Sequence of chain 1.E:
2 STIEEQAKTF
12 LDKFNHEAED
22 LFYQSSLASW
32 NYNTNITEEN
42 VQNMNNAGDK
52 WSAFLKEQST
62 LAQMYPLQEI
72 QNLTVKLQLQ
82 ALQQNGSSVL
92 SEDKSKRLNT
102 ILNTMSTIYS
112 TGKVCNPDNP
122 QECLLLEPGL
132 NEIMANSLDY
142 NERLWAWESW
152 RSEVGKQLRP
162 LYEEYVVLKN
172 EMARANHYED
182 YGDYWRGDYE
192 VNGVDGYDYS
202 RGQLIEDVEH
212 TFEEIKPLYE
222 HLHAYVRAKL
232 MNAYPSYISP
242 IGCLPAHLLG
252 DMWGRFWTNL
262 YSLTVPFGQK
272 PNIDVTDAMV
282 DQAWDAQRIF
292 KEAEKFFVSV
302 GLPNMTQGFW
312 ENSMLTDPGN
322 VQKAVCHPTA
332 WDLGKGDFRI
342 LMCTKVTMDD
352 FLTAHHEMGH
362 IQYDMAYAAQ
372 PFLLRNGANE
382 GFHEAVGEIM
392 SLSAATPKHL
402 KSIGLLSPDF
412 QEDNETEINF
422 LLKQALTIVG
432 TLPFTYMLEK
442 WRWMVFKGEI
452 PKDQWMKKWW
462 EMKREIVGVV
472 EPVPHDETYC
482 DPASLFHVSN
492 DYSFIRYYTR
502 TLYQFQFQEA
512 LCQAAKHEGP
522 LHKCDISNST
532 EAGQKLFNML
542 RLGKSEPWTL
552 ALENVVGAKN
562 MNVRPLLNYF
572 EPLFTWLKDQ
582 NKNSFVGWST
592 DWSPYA

Binding-site contacts:
Ligand atom C8 contacts residue GLN84 of chain 1.E at 3.4 Å.
Ligand atom C5 contacts residue ASN86 of chain 1.E at 3.7 Å.
Ligand atom O6 contacts residue ASN86 of chain 1.E at 4.2 Å.
Ligand atom N2 contacts residue GLN84 of chain 1.E at 3.8 Å.
Ligand atom C1 contacts residue GLN64 of chain 1.E at 3.4 Å.
Ligand atom O5 contacts residue VAL90 of chain 1.E at 4.0 Å.
Ligand atom N2 contacts residue ASN86 of chain 1.E at 2.9 Å (h-bond).
Ligand atom C2 contacts residue GLN64 of chain 1.E at 3.9 Å.
Ligand atom C7 contacts residue GLN84 of chain 1.E at 4.1 Å.
Ligand atom O5 contacts residue ASN86 of chain 1.E at 2.4 Å (h-bond).
Ligand atom C7 contacts residue ASN86 of chain 1.E at 3.8 Å.
Ligand atom C4 contacts residue ASN86 of chain 1.E at 4.3 Å.
Ligand atom C3 contacts residue ASN86 of chain 1.E at 3.8 Å.
Ligand atom C1 contacts residue ASN86 of chain 1.E at 1.4 Å.
Ligand atom N2 contacts residue GLN64 of chain 1.E at 3.5 Å (h-bond).
Ligand atom C3 contacts residue GLN64 of chain 1.E at 4.5 Å.
Ligand atom C2 contacts residue ASN86 of chain 1.E at 2.5 Å.
Ligand atom O7 contacts residue ASN86 of chain 1.E at 4.3 Å.
Ligand atom O7 contacts residue HIS178 of chain 1.E at 3.6 Å.
Ligand atom O5 contacts residue GLN64 of chain 1.E at 4.5 Å.

A protein and the small-molecule ligand that binds it are described below.
Small molecule (SMILES): CC(=O)N[C@@H]1[C@@H](O)[C@H](O)[C@@H](CO)O[C@H]1O